Sequence of chain 1.C:
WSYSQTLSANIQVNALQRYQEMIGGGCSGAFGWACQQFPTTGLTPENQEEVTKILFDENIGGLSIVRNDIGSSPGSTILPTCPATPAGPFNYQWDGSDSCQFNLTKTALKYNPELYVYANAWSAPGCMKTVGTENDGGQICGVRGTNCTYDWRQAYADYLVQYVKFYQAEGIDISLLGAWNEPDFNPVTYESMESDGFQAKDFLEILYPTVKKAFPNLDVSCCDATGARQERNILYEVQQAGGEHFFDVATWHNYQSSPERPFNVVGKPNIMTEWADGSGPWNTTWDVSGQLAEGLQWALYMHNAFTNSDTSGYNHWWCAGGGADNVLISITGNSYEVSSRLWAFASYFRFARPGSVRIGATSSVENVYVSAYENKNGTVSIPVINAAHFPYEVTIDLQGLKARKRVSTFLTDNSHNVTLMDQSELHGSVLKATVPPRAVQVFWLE

Binding-site contacts:
Ligand atom C3 contacts residue ASN163 of chain 1.C at 3.8 Å.
Ligand atom O5 contacts residue ASN163 of chain 1.C at 2.4 Å (h-bond).
Ligand atom C4 contacts residue ASN163 of chain 1.C at 4.2 Å.
Ligand atom C1 contacts residue ASN163 of chain 1.C at 1.4 Å.
Ligand atom C7 contacts residue ASN163 of chain 1.C at 3.7 Å.
Ligand atom C2 contacts residue ASN163 of chain 1.C at 2.5 Å.
Ligand atom C5 contacts residue ASN163 of chain 1.C at 3.7 Å.
Ligand atom N2 contacts residue ASN163 of chain 1.C at 2.9 Å (h-bond).
Ligand atom O7 contacts residue ASN163 of chain 1.C at 3.9 Å.

This small molecule binds to this protein.
Small molecule (SMILES): CC(=O)N[C@@H]1[C@@H](O)[C@H](O)[C@@H](CO)O[C@H]1O